Sequence of chain 1.B:
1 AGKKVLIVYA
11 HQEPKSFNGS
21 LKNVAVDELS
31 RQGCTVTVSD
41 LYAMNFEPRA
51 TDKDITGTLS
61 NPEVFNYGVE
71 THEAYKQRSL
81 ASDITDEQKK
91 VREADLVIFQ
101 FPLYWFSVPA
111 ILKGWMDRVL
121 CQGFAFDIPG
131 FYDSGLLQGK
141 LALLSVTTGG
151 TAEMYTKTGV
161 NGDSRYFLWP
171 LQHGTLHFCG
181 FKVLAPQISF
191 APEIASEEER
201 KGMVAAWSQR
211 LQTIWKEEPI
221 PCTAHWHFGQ

Binding-site contacts:
Ligand atom C19 contacts residue FAD1 of chain 1.H at 3.5 Å.
Ligand atom N17 contacts residue PHE178 of chain 1.A at 3.5 Å.
Ligand atom C3 contacts residue PHE178 of chain 1.A at 3.7 Å (hydrophobic).
Ligand atom C6 contacts residue PHE126 of chain 1.A at 3.7 Å (hydrophobic).
Ligand atom C3 contacts residue FAD1 of chain 1.H at 3.4 Å.
Ligand atom O20 contacts residue MET154 of chain 1.B at 3.4 Å.
Ligand atom C18 contacts residue TRP105 of chain 1.B at 3.4 Å (hydrophobic).
Ligand atom C5 contacts residue FAD1 of chain 1.H at 3.4 Å.
Ligand atom CL1 contacts residue FAD1 of chain 1.H at 3.2 Å.
Ligand atom C9 contacts residue FAD1 of chain 1.H at 3.4 Å.
Ligand atom N21 contacts residue FAD1 of chain 1.H at 3.6 Å.
Ligand atom O20 contacts residue ASN161 of chain 1.B at 2.8 Å (h-bond).
Ligand atom C9 contacts residue PHE178 of chain 1.A at 3.8 Å (hydrophobic).
Ligand atom O20 contacts residue FAD1 of chain 1.H at 3.5 Å (h-bond).
Ligand atom N10 contacts residue FAD1 of chain 1.H at 3.4 Å (h-bond).
Ligand atom C18 contacts residue PHE178 of chain 1.A at 3.3 Å (hydrophobic).
Ligand atom C7 contacts residue FAD1 of chain 1.H at 3.7 Å.
Ligand atom N17 contacts residue TRP105 of chain 1.B at 3.4 Å.
Ligand atom N21 contacts residue PHE106 of chain 1.B at 3.8 Å.
Ligand atom C18 contacts residue FAD1 of chain 1.H at 3.3 Å.
Ligand atom O20 contacts residue GLY150 of chain 1.B at 3.3 Å.
Ligand atom C4 contacts residue FAD1 of chain 1.H at 3.3 Å.
Ligand atom N21 contacts residue ASN161 of chain 1.B at 2.9 Å (h-bond).
Ligand atom C12 contacts residue GLY149 of chain 1.B at 3.8 Å.
Ligand atom C5 contacts residue PHE126 of chain 1.A at 3.5 Å (hydrophobic).
Ligand atom C6 contacts residue FAD1 of chain 1.H at 3.4 Å.
Ligand atom O13 contacts residue GLY149 of chain 1.B at 3.4 Å.
Ligand atom C1 contacts residue FAD1 of chain 1.H at 3.6 Å.
Ligand atom C19 contacts residue PHE178 of chain 1.A at 3.8 Å (hydrophobic).
Ligand atom C8 contacts residue GLY150 of chain 1.B at 3.7 Å.
Ligand atom N21 contacts residue PHE178 of chain 1.A at 3.4 Å.
Ligand atom N17 contacts residue FAD1 of chain 1.H at 3.2 Å (h-bond).
Ligand atom C19 contacts residue ASN161 of chain 1.B at 3.5 Å.
Ligand atom N10 contacts residue PHE178 of chain 1.A at 3.3 Å.
Ligand atom N11 contacts residue FAD1 of chain 1.H at 3.7 Å.
Ligand atom C2 contacts residue FAD1 of chain 1.H at 3.5 Å.
Ligand atom CL1 contacts residue PHE126 of chain 1.A at 3.4 Å.
Ligand atom C8 contacts residue FAD1 of chain 1.H at 3.7 Å.
Ligand atom N15 contacts residue FAD1 of chain 1.H at 3.4 Å.
Ligand atom CL1 contacts residue TRP105 of chain 1.B at 3.6 Å.

Sequence of chain 1.A:
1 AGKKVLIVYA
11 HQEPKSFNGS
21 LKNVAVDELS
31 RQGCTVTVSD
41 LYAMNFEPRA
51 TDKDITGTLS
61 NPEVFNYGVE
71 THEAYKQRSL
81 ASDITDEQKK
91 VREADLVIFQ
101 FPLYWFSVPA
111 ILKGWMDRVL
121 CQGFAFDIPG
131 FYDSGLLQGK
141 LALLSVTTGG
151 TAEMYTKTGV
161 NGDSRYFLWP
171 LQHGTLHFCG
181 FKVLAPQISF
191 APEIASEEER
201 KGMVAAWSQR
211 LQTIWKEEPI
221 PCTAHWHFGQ

The small molecule below binds the protein below.
Small molecule (SMILES): C=Nc1c(Cl)c(N)c2c3c(cc(C(N)=O)nc13)C(=O)N2C